Sequence of chain 1.B:
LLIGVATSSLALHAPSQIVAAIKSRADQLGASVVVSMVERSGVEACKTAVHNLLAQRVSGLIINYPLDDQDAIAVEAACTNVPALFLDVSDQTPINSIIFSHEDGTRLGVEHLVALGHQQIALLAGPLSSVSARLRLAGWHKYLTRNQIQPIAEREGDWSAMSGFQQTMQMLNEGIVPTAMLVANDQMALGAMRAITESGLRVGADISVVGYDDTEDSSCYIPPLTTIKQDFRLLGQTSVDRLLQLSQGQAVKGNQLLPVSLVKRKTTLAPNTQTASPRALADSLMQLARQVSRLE

A protein and the small-molecule ligand that binds it are described below.
Small molecule (SMILES): CC(C)S[C@@H]1O[C@H](CO)[C@H](O)[C@H](O)[C@H]1O

Binding-site contacts:
Ligand atom C3' contacts residue SER69 of chain 1.B at 3.5 Å.
Ligand atom C2' contacts residue TRP220 of chain 1.B at 3.5 Å (hydrophobic).
Ligand atom O3 contacts residue ASN246 of chain 1.B at 3.9 Å.
Ligand atom C2' contacts residue PRO127 of chain 1.B at 4.0 Å (hydrophobic).
Ligand atom C3 contacts residue ASP274 of chain 1.B at 2.8 Å.
Ligand atom O4 contacts residue GLN291 of chain 1.B at 3.9 Å.
Ligand atom C2' contacts residue ASP149 of chain 1.B at 3.5 Å.
Ligand atom O6 contacts residue ASP149 of chain 1.B at 3.6 Å.
Ligand atom O4 contacts residue ASP274 of chain 1.B at 4.2 Å.
Ligand atom O2 contacts residue ASP274 of chain 1.B at 3.3 Å (salt-bridge).
Ligand atom C4 contacts residue ASP274 of chain 1.B at 3.3 Å.
Ligand atom C1' contacts residue LEU73 of chain 1.B at 4.0 Å (hydrophobic).
Ligand atom C5 contacts residue ALA75 of chain 1.B at 3.8 Å (hydrophobic).
Ligand atom O3 contacts residue ARG197 of chain 1.B at 2.7 Å (salt-bridge).
Ligand atom S1 contacts residue TRP220 of chain 1.B at 4.0 Å.
Ligand atom C1' contacts residue TRP220 of chain 1.B at 4.0 Å (hydrophobic).
Ligand atom C5 contacts residue GLN291 of chain 1.B at 4.0 Å.
Ligand atom C3 contacts residue ARG197 of chain 1.B at 3.8 Å.
Ligand atom O2 contacts residue TRP220 of chain 1.B at 4.0 Å.
Ligand atom C2' contacts residue SER193 of chain 1.B at 4.0 Å.
Ligand atom C2 contacts residue TRP220 of chain 1.B at 4.2 Å (hydrophobic).
Ligand atom O5 contacts residue ALA75 of chain 1.B at 4.1 Å.
Ligand atom O2 contacts residue ASN246 of chain 1.B at 3.2 Å (h-bond).
Ligand atom O3 contacts residue ASP274 of chain 1.B at 2.6 Å (salt-bridge).
Ligand atom C1' contacts residue SER69 of chain 1.B at 4.2 Å.
Ligand atom O4 contacts residue ARG197 of chain 1.B at 2.4 Å (salt-bridge).
Ligand atom C3 contacts residue ALA75 of chain 1.B at 4.1 Å (hydrophobic).
Ligand atom O3 contacts residue TYR273 of chain 1.B at 4.2 Å.
Ligand atom O3 contacts residue ALA245 of chain 1.B at 3.9 Å.
Ligand atom C4 contacts residue GLN291 of chain 1.B at 3.3 Å.
Ligand atom S1 contacts residue LEU73 of chain 1.B at 3.9 Å.
Ligand atom C2 contacts residue ASP274 of chain 1.B at 3.7 Å.
Ligand atom C2' contacts residue SER191 of chain 1.B at 4.1 Å.
Ligand atom C3' contacts residue ASP149 of chain 1.B at 4.1 Å.
Ligand atom C3' contacts residue PRO76 of chain 1.B at 4.1 Å (hydrophobic).
Ligand atom O6 contacts residue ARG197 of chain 1.B at 4.2 Å.
Ligand atom C6 contacts residue GLN291 of chain 1.B at 3.9 Å.
Ligand atom C3' contacts residue ASN125 of chain 1.B at 4.0 Å.
Ligand atom C1 contacts residue ALA75 of chain 1.B at 3.8 Å (hydrophobic).
Ligand atom C4 contacts residue ARG197 of chain 1.B at 3.3 Å.